Sequence of chain 1.B:
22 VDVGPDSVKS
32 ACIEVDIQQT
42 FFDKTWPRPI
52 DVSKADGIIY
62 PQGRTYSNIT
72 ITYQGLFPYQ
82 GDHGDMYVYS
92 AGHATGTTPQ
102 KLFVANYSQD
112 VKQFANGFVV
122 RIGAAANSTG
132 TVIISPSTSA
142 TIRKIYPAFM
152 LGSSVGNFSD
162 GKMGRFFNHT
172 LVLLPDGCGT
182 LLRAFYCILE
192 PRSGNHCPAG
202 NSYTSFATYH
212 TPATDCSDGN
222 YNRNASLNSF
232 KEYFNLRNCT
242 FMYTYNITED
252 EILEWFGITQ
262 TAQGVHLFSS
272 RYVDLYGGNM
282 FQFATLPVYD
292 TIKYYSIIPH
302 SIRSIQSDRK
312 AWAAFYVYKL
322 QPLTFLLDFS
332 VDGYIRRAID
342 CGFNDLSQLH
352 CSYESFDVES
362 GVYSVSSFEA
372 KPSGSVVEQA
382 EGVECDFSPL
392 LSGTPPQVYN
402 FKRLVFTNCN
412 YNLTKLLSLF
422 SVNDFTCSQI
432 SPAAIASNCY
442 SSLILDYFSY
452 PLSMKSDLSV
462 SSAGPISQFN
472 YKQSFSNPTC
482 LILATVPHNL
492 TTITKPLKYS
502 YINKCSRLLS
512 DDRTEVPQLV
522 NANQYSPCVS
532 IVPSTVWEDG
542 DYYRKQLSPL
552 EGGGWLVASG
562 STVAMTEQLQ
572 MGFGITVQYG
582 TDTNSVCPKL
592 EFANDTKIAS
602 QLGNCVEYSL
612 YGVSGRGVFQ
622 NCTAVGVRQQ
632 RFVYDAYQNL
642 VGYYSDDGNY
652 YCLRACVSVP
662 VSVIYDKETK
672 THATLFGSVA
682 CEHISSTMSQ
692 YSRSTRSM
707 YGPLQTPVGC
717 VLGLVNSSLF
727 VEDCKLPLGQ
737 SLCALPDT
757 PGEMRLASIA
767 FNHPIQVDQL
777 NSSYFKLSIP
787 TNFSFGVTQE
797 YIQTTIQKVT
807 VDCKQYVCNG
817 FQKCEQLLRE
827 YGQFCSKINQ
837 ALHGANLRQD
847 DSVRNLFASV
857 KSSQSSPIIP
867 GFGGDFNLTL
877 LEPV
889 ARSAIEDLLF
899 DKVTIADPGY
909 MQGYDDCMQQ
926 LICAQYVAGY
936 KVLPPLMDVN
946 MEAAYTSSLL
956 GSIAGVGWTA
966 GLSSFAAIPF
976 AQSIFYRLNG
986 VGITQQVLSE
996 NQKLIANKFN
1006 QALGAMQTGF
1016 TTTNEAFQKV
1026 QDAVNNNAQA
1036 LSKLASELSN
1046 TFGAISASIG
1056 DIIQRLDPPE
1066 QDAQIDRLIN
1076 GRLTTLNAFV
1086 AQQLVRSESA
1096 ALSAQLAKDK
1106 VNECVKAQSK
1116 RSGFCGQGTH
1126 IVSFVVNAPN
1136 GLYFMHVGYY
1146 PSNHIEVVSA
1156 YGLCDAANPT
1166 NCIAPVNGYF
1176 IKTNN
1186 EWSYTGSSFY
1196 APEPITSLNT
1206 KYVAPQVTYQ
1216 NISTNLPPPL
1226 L

Binding-site contacts:
Ligand atom C1 contacts residue THR875 of chain 1.B at 3.7 Å.
Ligand atom C3 contacts residue ASN873 of chain 1.B at 3.8 Å.
Ligand atom C5 contacts residue THR875 of chain 1.B at 4.2 Å.
Ligand atom C4 contacts residue ASN873 of chain 1.B at 4.2 Å.
Ligand atom O6 contacts residue GLN1012 of chain 1.B at 2.8 Å (h-bond).
Ligand atom C5 contacts residue ASN873 of chain 1.B at 3.7 Å.
Ligand atom O5 contacts residue GLN1012 of chain 1.B at 4.4 Å.
Ligand atom N2 contacts residue ASN873 of chain 1.B at 2.9 Å (h-bond).
Ligand atom O5 contacts residue ASN873 of chain 1.B at 2.4 Å (h-bond).
Ligand atom C6 contacts residue GLN1012 of chain 1.B at 3.5 Å.
Ligand atom C7 contacts residue ASN873 of chain 1.B at 3.2 Å.
Ligand atom C6 contacts residue LEU876 of chain 1.B at 3.7 Å (hydrophobic).
Ligand atom O6 contacts residue LEU876 of chain 1.B at 4.1 Å.
Ligand atom O5 contacts residue THR875 of chain 1.B at 4.0 Å.
Ligand atom C8 contacts residue ASN873 of chain 1.B at 4.0 Å.
Ligand atom C1 contacts residue ASN873 of chain 1.B at 1.4 Å.
Ligand atom O7 contacts residue ASN873 of chain 1.B at 3.1 Å (h-bond).
Ligand atom C2 contacts residue ASN873 of chain 1.B at 2.5 Å.

A small-molecule ligand and the protein it binds are described below.
Small molecule (SMILES): CC(=O)N[C@H]1[C@H](O[C@H]2[C@H](O)[C@@H](NC(C)=O)CO[C@@H]2CO)O[C@H](CO)[C@@H](O)[C@@H]1O